Sequence of chain 1.A:
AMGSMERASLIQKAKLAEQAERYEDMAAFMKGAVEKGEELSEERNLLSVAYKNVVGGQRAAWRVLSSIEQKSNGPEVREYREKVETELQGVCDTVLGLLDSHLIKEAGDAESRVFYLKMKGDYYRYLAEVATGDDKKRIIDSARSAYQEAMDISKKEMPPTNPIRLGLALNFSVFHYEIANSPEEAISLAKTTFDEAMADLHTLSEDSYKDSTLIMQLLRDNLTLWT

The protein below binds the small molecule below.
Small molecule (SMILES): O=Cc1ccc(-n2ccnc2)cc1

Binding-site contacts:
Ligand atom C07 contacts residue PHE124 of chain 1.A at 4.3 Å (hydrophobic).
Ligand atom C05 contacts residue TRP13 of chain 1.B at 3.4 Å (hydrophobic).
Ligand atom N09 contacts residue PRO172 of chain 1.A at 4.0 Å.
Ligand atom C04 contacts residue TRP13 of chain 1.B at 3.5 Å (hydrophobic).
Ligand atom C08 contacts residue PHE124 of chain 1.A at 4.0 Å (hydrophobic).
Ligand atom C13 contacts residue ILE224 of chain 1.A at 4.2 Å (hydrophobic).
Ligand atom C01 contacts residue GLY176 of chain 1.A at 4.4 Å.
Ligand atom C05 contacts residue LYS127 of chain 1.A at 4.4 Å.
Ligand atom N12 contacts residue PRO172 of chain 1.A at 4.0 Å.
Ligand atom C07 contacts residue TRP13 of chain 1.B at 3.4 Å (hydrophobic).
Ligand atom C05 contacts residue ILE173 of chain 1.A at 4.1 Å (hydrophobic).
Ligand atom C13 contacts residue TRP13 of chain 1.B at 4.0 Å (hydrophobic).
Ligand atom C01 contacts residue TRP13 of chain 1.B at 3.9 Å (hydrophobic).
Ligand atom C08 contacts residue TRP13 of chain 1.B at 3.7 Å (hydrophobic).
Ligand atom C04 contacts residue LYS127 of chain 1.A at 3.0 Å.
Ligand atom C10 contacts residue PRO172 of chain 1.A at 4.3 Å (hydrophobic).
Ligand atom C05 contacts residue ILE224 of chain 1.A at 3.7 Å (hydrophobic).
Ligand atom C04 contacts residue ILE173 of chain 1.A at 4.1 Å (hydrophobic).
Ligand atom C01 contacts residue LYS127 of chain 1.A at 1.4 Å.
Ligand atom C04 contacts residue PRO172 of chain 1.A at 3.4 Å (hydrophobic).
Ligand atom C03 contacts residue LYS127 of chain 1.A at 2.6 Å.
Ligand atom C06 contacts residue TRP13 of chain 1.B at 3.5 Å (hydrophobic).
Ligand atom C06 contacts residue PRO172 of chain 1.A at 4.5 Å (hydrophobic).
Ligand atom C07 contacts residue ASN47 of chain 1.A at 4.1 Å.
Ligand atom C08 contacts residue LYS127 of chain 1.A at 3.9 Å.
Ligand atom C13 contacts residue PRO172 of chain 1.A at 3.8 Å (hydrophobic).
Ligand atom C04 contacts residue ILE224 of chain 1.A at 4.3 Å (hydrophobic).
Ligand atom C11 contacts residue PRO172 of chain 1.A at 4.3 Å (hydrophobic).
Ligand atom C03 contacts residue TRP13 of chain 1.B at 3.6 Å (hydrophobic).
Ligand atom N09 contacts residue TRP13 of chain 1.B at 4.0 Å.
Ligand atom C04 contacts residue GLY176 of chain 1.A at 3.9 Å.
Ligand atom C05 contacts residue PRO172 of chain 1.A at 3.3 Å (hydrophobic).

Sequence of chain 1.B:
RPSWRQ